Sequence of chain 1.A:
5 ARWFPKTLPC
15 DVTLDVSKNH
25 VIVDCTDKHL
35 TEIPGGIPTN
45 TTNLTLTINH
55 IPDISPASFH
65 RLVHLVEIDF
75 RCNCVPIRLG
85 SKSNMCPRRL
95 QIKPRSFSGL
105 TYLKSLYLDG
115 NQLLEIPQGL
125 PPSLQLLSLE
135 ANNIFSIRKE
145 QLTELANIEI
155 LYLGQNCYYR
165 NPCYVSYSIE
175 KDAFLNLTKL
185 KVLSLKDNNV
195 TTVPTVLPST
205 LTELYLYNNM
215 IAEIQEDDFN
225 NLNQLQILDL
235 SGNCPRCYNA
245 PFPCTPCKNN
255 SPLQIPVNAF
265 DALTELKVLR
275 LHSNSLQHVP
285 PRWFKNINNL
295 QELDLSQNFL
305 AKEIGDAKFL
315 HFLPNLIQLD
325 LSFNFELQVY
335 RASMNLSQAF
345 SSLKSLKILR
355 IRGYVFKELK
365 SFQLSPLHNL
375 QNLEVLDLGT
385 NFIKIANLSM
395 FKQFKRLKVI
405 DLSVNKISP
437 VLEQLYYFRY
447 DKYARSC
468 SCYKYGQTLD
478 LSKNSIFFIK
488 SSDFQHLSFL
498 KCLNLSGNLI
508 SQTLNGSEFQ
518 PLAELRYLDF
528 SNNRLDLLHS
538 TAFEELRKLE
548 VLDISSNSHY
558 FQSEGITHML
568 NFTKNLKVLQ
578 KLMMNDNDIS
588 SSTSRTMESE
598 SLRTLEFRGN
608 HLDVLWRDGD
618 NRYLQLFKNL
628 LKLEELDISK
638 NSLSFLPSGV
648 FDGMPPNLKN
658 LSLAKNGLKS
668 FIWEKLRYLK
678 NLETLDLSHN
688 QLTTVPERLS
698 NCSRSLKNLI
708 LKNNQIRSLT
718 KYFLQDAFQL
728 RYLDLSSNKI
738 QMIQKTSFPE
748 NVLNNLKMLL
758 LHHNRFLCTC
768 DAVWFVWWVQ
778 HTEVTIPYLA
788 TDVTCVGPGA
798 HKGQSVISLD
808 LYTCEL

This small molecule binds to this protein.
Small molecule (SMILES): CC(=O)N[C@H]1[C@H](O[C@H]2[C@H](O)[C@@H](NC(C)=O)CO[C@@H]2CO)O[C@H](CO)[C@@H](O)[C@@H]1O

Binding-site contacts:
Ligand atom C8 contacts residue TYR162 of chain 1.A at 3.7 Å (hydrophobic).
Ligand atom C7 contacts residue TYR168 of chain 1.A at 4.0 Å (hydrophobic).
Ligand atom C2 contacts residue TYR168 of chain 1.A at 4.1 Å (hydrophobic).
Ligand atom C7 contacts residue CYS161 of chain 1.A at 3.8 Å (hydrophobic).
Ligand atom O6 contacts residue VAL169 of chain 1.A at 4.0 Å.
Ligand atom C5 contacts residue TYR168 of chain 1.A at 4.1 Å (hydrophobic).
Ligand atom C6 contacts residue TYR168 of chain 1.A at 4.3 Å (hydrophobic).
Ligand atom C1 contacts residue TYR168 of chain 1.A at 4.1 Å (hydrophobic).
Ligand atom O3 contacts residue TYR168 of chain 1.A at 3.3 Å.
Ligand atom C8 contacts residue PRO166 of chain 1.A at 4.0 Å (hydrophobic).
Ligand atom C8 contacts residue TYR163 of chain 1.A at 4.0 Å (hydrophobic).
Ligand atom O7 contacts residue TYR168 of chain 1.A at 2.9 Å (h-bond).
Ligand atom N2 contacts residue ASN193 of chain 1.A at 3.0 Å (h-bond).
Ligand atom C4 contacts residue TYR168 of chain 1.A at 3.9 Å (hydrophobic).
Ligand atom C2 contacts residue ASN193 of chain 1.A at 2.5 Å.
Ligand atom C1 contacts residue SER170 of chain 1.A at 4.3 Å.
Ligand atom C6 contacts residue SER170 of chain 1.A at 3.9 Å.
Ligand atom O5 contacts residue VAL169 of chain 1.A at 3.2 Å (h-bond).
Ligand atom C5 contacts residue ASN193 of chain 1.A at 3.6 Å.
Ligand atom O7 contacts residue VAL169 of chain 1.A at 4.3 Å.
Ligand atom C4 contacts residue ASN193 of chain 1.A at 4.3 Å.
Ligand atom O7 contacts residue CYS161 of chain 1.A at 3.1 Å (h-bond).
Ligand atom O5 contacts residue TYR168 of chain 1.A at 3.8 Å.
Ligand atom C3 contacts residue ASN193 of chain 1.A at 3.9 Å.
Ligand atom C7 contacts residue ASN193 of chain 1.A at 3.6 Å.
Ligand atom C1 contacts residue MET214 of chain 1.A at 4.2 Å (hydrophobic).
Ligand atom C1 contacts residue VAL169 of chain 1.A at 3.4 Å (hydrophobic).
Ligand atom O7 contacts residue CYS167 of chain 1.A at 3.2 Å (h-bond).
Ligand atom O5 contacts residue SER170 of chain 1.A at 3.4 Å (h-bond).
Ligand atom O7 contacts residue PRO166 of chain 1.A at 3.8 Å.
Ligand atom O7 contacts residue ASN193 of chain 1.A at 3.8 Å.
Ligand atom C1 contacts residue ASN193 of chain 1.A at 1.4 Å.
Ligand atom O5 contacts residue ASN193 of chain 1.A at 2.4 Å (h-bond).
Ligand atom O6 contacts residue SER170 of chain 1.A at 2.6 Å (h-bond).
Ligand atom C3 contacts residue TYR168 of chain 1.A at 4.1 Å (hydrophobic).
Ligand atom C7 contacts residue PRO166 of chain 1.A at 4.2 Å (hydrophobic).
Ligand atom C4 contacts residue VAL169 of chain 1.A at 4.3 Å (hydrophobic).
Ligand atom O6 contacts residue TYR168 of chain 1.A at 4.1 Å.
Ligand atom C5 contacts residue VAL169 of chain 1.A at 4.3 Å (hydrophobic).
Ligand atom C2 contacts residue VAL169 of chain 1.A at 3.8 Å (hydrophobic).